Sequence of chain 5.C:
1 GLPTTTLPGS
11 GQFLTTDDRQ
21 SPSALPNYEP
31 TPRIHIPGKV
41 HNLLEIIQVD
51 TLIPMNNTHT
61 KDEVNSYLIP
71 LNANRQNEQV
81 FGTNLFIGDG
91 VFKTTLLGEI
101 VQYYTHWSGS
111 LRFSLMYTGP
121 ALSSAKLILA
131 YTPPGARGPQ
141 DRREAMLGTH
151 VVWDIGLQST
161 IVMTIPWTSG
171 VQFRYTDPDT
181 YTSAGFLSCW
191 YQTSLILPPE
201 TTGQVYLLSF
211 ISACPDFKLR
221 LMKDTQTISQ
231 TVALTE

Sequence of chain 5.A:
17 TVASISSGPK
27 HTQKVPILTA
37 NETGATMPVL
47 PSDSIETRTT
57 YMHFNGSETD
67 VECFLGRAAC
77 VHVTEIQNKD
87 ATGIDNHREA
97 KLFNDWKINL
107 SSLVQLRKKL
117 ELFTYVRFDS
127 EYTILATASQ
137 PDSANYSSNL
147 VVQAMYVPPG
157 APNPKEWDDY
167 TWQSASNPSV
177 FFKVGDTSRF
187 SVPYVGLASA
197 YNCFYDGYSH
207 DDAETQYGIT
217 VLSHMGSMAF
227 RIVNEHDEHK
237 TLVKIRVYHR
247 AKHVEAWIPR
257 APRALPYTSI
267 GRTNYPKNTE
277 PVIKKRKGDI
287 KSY

The protein below binds the small molecule below.
Small molecule (SMILES): Cc1cc(CCCCCCCOc2ccc(C3=N[C@@H](C)CO3)cc2)on1

Binding-site contacts:
Ligand atom O1B contacts residue TYR128 of chain 5.A at 3.9 Å.
Ligand atom C7C contacts residue TYR197 of chain 5.A at 3.8 Å (hydrophobic).
Ligand atom C2C contacts residue VAL188 of chain 5.A at 3.2 Å (hydrophobic).
Ligand atom C3C contacts residue VAL188 of chain 5.A at 3.3 Å (hydrophobic).
Ligand atom O1 contacts residue PHE186 of chain 5.A at 3.5 Å.
Ligand atom C4C contacts residue TYR152 of chain 5.A at 3.8 Å (hydrophobic).
Ligand atom C2C contacts residue TYR152 of chain 5.A at 4.0 Å (hydrophobic).
Ligand atom C3C contacts residue TYR128 of chain 5.A at 3.9 Å (hydrophobic).
Ligand atom C5 contacts residue PHE186 of chain 5.A at 3.5 Å (hydrophobic).
Ligand atom C4 contacts residue TYR152 of chain 5.A at 3.9 Å (hydrophobic).
Ligand atom C5B contacts residue TYR197 of chain 5.A at 3.8 Å (hydrophobic).
Ligand atom N2 contacts residue PHE186 of chain 5.A at 3.7 Å.
Ligand atom C7C contacts residue VAL191 of chain 5.A at 4.0 Å (hydrophobic).
Ligand atom C3 contacts residue PHE186 of chain 5.A at 3.8 Å (hydrophobic).
Ligand atom N2 contacts residue ALA24 of chain 5.C at 3.4 Å.
Ligand atom C4A contacts residue ASN198 of chain 5.A at 3.9 Å.
Ligand atom C7C contacts residue TYR128 of chain 5.A at 3.6 Å (hydrophobic).
Ligand atom O1 contacts residue VAL188 of chain 5.A at 3.8 Å.
Ligand atom C31 contacts residue SER175 of chain 5.A at 3.6 Å.
Ligand atom C4 contacts residue PHE186 of chain 5.A at 3.6 Å (hydrophobic).
Ligand atom C5 contacts residue TYR152 of chain 5.A at 3.8 Å (hydrophobic).
Ligand atom C4B contacts residue LEU106 of chain 5.A at 4.0 Å (hydrophobic).
Ligand atom C5C contacts residue TYR128 of chain 5.A at 3.5 Å (hydrophobic).
Ligand atom CM1 contacts residue SER107 of chain 5.A at 3.9 Å.
Ligand atom C4 contacts residue MET224 of chain 5.A at 3.8 Å (hydrophobic).
Ligand atom O1 contacts residue ALA24 of chain 5.C at 3.6 Å.
Ligand atom C4C contacts residue ILE104 of chain 5.A at 3.9 Å (hydrophobic).
Ligand atom C3 contacts residue PRO174 of chain 5.A at 3.8 Å (hydrophobic).
Ligand atom C5C contacts residue ILE104 of chain 5.A at 3.8 Å (hydrophobic).
Ligand atom C6B contacts residue LEU106 of chain 5.A at 4.0 Å (hydrophobic).
Ligand atom N2 contacts residue PRO174 of chain 5.A at 3.9 Å.
Ligand atom C6C contacts residue VAL191 of chain 5.A at 3.2 Å (hydrophobic).
Ligand atom C1C contacts residue TYR152 of chain 5.A at 4.0 Å (hydrophobic).
Ligand atom C5B contacts residue LEU106 of chain 5.A at 3.8 Å (hydrophobic).
Ligand atom C31 contacts residue VAL176 of chain 5.A at 3.3 Å (hydrophobic).
Ligand atom C31 contacts residue ALA150 of chain 5.A at 3.1 Å (hydrophobic).
Ligand atom C31 contacts residue PRO174 of chain 5.A at 3.4 Å (hydrophobic).
Ligand atom O1 contacts residue TYR152 of chain 5.A at 3.9 Å.
Ligand atom O1B contacts residue ILE104 of chain 5.A at 3.9 Å.
Ligand atom C6B contacts residue TYR197 of chain 5.A at 3.7 Å (hydrophobic).